Sequence of chain 1.C:
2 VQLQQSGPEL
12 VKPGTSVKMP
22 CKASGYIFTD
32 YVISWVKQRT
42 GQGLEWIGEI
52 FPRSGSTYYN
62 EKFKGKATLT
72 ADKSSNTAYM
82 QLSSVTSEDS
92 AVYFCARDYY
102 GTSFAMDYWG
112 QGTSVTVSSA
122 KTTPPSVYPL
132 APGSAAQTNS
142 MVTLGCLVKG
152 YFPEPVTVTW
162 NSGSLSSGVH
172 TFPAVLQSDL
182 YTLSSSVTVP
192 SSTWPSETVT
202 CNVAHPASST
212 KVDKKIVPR

Binding-site contacts:
Ligand atom O contacts residue TYR59 of chain 1.C at 2.5 Å (h-bond).
Ligand atom O contacts residue TYR59 of chain 1.C at 3.8 Å.
Ligand atom O contacts residue TYR38 of chain 1.D at 3.0 Å.
Ligand atom CA contacts residue PHE105 of chain 1.C at 3.7 Å (hydrophobic).
Ligand atom CE1 contacts residue GLU50 of chain 1.C at 3.7 Å.
Ligand atom CA contacts residue PHE98 of chain 1.D at 3.5 Å (hydrophobic).
Ligand atom N contacts residue TYR59 of chain 1.C at 3.6 Å.
Ligand atom O contacts residue PHE105 of chain 1.C at 3.7 Å.
Ligand atom CA contacts residue TYR38 of chain 1.D at 3.2 Å (hydrophobic).
Ligand atom O contacts residue TYR99 of chain 1.D at 3.5 Å.
Ligand atom CA contacts residue TYR59 of chain 1.C at 3.8 Å (hydrophobic).
Ligand atom NE2 contacts residue VAL33 of chain 1.C at 3.7 Å.
Ligand atom O contacts residue LEU100 of chain 1.D at 2.5 Å (h-bond).
Ligand atom C contacts residue PHE105 of chain 1.C at 3.7 Å (hydrophobic).
Ligand atom C contacts residue TYR59 of chain 1.C at 3.6 Å (hydrophobic).
Ligand atom NE2 contacts residue PHE52 of chain 1.C at 3.7 Å.
Ligand atom C contacts residue SER97 of chain 1.D at 3.4 Å.
Ligand atom CD2 contacts residue PHE52 of chain 1.C at 3.6 Å (hydrophobic).
Ligand atom O contacts residue ASN31 of chain 1.D at 2.9 Å (h-bond).
Ligand atom CA contacts residue TYR101 of chain 1.C at 3.1 Å (hydrophobic).
Ligand atom N contacts residue SER97 of chain 1.D at 2.7 Å (h-bond).
Ligand atom C contacts residue TYR59 of chain 1.C at 3.7 Å (hydrophobic).
Ligand atom CE1 contacts residue SER57 of chain 1.C at 3.6 Å.
Ligand atom CB contacts residue TYR59 of chain 1.C at 3.7 Å (hydrophobic).
Ligand atom NE2 contacts residue GLU50 of chain 1.C at 3.1 Å (salt-bridge).
Ligand atom N contacts residue TYR101 of chain 1.C at 3.4 Å (h-bond).
Ligand atom O contacts residue ARG101 of chain 1.D at 3.7 Å.
Ligand atom ND1 contacts residue PHE52 of chain 1.C at 3.8 Å.
Ligand atom ND1 contacts residue SER57 of chain 1.C at 3.2 Å.
Ligand atom C contacts residue TYR38 of chain 1.D at 3.1 Å (hydrophobic).
Ligand atom ND1 contacts residue TYR59 of chain 1.C at 3.5 Å.
Ligand atom CG contacts residue PHE52 of chain 1.C at 3.7 Å (hydrophobic).
Ligand atom CG2 contacts residue TYR101 of chain 1.C at 3.5 Å (hydrophobic).
Ligand atom CE1 contacts residue PHE52 of chain 1.C at 3.8 Å (hydrophobic).
Ligand atom N contacts residue PHE98 of chain 1.D at 3.0 Å (h-bond).
Ligand atom CA contacts residue SER97 of chain 1.D at 3.2 Å.
Ligand atom CE1 contacts residue TYR59 of chain 1.C at 3.5 Å (hydrophobic).
Ligand atom C contacts residue PHE98 of chain 1.D at 3.4 Å (hydrophobic).
Ligand atom N contacts residue TYR101 of chain 1.C at 2.9 Å (h-bond).
Ligand atom C contacts residue LEU100 of chain 1.D at 3.7 Å (hydrophobic).

The small molecule below binds the protein below.
Small molecule (SMILES): CC(C)[C@H](NC(=O)[C@H](CC1=NC=NC1)NC(=O)[C@H](C)N)C(=O)N1CCC[C@H]1C(=O)/N=C/C(=O)NCC(=O)NCC(=O)N[C@@H](CO)C(=O)N[C@@H](C)C=O

Sequence of chain 1.D:
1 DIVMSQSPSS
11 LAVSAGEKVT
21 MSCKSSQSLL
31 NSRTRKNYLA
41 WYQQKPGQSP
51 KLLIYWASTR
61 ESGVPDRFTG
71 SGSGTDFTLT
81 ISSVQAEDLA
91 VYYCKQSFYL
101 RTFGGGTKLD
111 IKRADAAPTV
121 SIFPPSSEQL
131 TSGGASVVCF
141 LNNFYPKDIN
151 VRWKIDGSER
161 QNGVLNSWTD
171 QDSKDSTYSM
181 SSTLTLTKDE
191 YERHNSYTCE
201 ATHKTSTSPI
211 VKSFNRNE